Sequence of chain 1.C:
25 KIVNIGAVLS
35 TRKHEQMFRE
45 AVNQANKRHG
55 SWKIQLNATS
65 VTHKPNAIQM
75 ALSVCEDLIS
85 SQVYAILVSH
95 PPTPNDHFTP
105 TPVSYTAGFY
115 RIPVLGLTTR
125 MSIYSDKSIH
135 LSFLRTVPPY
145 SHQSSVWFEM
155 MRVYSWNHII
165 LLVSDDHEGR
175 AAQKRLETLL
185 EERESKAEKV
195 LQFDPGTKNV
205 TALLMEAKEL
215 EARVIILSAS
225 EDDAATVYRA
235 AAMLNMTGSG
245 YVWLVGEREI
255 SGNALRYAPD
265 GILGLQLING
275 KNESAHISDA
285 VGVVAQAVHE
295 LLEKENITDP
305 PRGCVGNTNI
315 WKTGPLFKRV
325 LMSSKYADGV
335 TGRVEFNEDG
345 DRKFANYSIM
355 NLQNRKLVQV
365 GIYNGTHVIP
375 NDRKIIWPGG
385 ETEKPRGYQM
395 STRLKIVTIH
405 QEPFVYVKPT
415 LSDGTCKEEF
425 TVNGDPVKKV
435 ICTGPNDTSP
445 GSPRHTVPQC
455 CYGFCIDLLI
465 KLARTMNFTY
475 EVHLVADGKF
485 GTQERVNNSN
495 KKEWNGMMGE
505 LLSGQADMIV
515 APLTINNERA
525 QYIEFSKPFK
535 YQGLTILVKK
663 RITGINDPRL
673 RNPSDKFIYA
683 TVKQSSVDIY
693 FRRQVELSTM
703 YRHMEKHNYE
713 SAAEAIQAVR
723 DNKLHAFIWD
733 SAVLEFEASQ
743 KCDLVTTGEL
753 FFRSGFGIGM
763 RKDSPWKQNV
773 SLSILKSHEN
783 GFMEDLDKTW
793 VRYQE

The small molecule below binds the protein below.
Small molecule (SMILES): CC(=O)N[C@H]1[C@H](O[C@H]2[C@H](O)[C@@H](NC(C)=O)CO[C@@H]2CO)O[C@H](CO)[C@@H](O)[C@@H]1O

Binding-site contacts:
Ligand atom C8 contacts residue PRO767 of chain 1.C at 3.8 Å (hydrophobic).
Ligand atom O7 contacts residue ASN771 of chain 1.C at 3.8 Å.
Ligand atom C5 contacts residue ASN771 of chain 1.C at 3.6 Å.
Ligand atom O5 contacts residue ASN771 of chain 1.C at 2.4 Å (h-bond).
Ligand atom C1 contacts residue ASN771 of chain 1.C at 1.4 Å.
Ligand atom C4 contacts residue ASN771 of chain 1.C at 4.2 Å.
Ligand atom C7 contacts residue ASN771 of chain 1.C at 3.2 Å.
Ligand atom C8 contacts residue ASN771 of chain 1.C at 3.8 Å.
Ligand atom C3 contacts residue ASN771 of chain 1.C at 3.8 Å.
Ligand atom C8 contacts residue TRP768 of chain 1.C at 4.3 Å (hydrophobic).
Ligand atom N2 contacts residue ASN771 of chain 1.C at 2.9 Å (h-bond).
Ligand atom C2 contacts residue ASN771 of chain 1.C at 2.5 Å.